Sequence of chain 2.A:
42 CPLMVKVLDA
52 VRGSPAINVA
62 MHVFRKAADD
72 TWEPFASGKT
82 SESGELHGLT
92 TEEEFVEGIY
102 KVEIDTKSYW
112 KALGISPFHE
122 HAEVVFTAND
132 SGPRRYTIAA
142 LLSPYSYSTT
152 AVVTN

The small molecule below binds the protein below.
Small molecule (SMILES): O=C(O)c1ccc2c(c1)OCCOCCOCCOCCOCCO2

Sequence of chain 1.B:
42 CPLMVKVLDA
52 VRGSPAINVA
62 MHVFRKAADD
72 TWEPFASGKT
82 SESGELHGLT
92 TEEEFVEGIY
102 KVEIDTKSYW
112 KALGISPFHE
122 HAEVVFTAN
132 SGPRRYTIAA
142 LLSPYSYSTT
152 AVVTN

Binding-site contacts:
Ligand atom CAV contacts residue ARG53 of chain 1.B at 4.2 Å.
Ligand atom CAW contacts residue ARG53 of chain 1.B at 4.2 Å.
Ligand atom OAP contacts residue ILE116 of chain 1.B at 4.2 Å.
Ligand atom CAQ contacts residue VAL52 of chain 1.B at 3.9 Å (hydrophobic).
Ligand atom OAY contacts residue TYR146 of chain 2.A at 4.2 Å.
Ligand atom OAJ contacts residue LEU114 of chain 1.B at 4.0 Å.
Ligand atom CAV contacts residue VAL52 of chain 1.B at 4.0 Å (hydrophobic).
Ligand atom CAU contacts residue ARG53 of chain 1.B at 3.9 Å.
Ligand atom CAS contacts residue ILE116 of chain 2.A at 3.6 Å (hydrophobic).
Ligand atom CAN contacts residue LEU114 of chain 1.B at 3.9 Å (hydrophobic).
Ligand atom OAY contacts residue SER117 of chain 2.A at 4.3 Å.
Ligand atom CAB contacts residue ILE116 of chain 1.B at 4.2 Å (hydrophobic).
Ligand atom OAG contacts residue GLY115 of chain 1.B at 3.5 Å (h-bond).
Ligand atom OAX contacts residue VAL52 of chain 1.B at 4.2 Å.
Ligand atom CAW contacts residue VAL52 of chain 1.B at 3.8 Å (hydrophobic).
Ligand atom OAF contacts residue ILE116 of chain 1.B at 3.8 Å.
Ligand atom CAT contacts residue VAL52 of chain 1.B at 3.7 Å (hydrophobic).
Ligand atom CAE contacts residue ILE116 of chain 1.B at 4.4 Å (hydrophobic).
Ligand atom CAT contacts residue ILE116 of chain 2.A at 4.0 Å (hydrophobic).
Ligand atom CAU contacts residue VAL52 of chain 1.B at 4.1 Å (hydrophobic).
Ligand atom CAK contacts residue LEU114 of chain 1.B at 3.4 Å (hydrophobic).
Ligand atom CAS contacts residue VAL52 of chain 1.B at 3.4 Å (hydrophobic).
Ligand atom CAH contacts residue GLY115 of chain 1.B at 3.7 Å.
Ligand atom CAA contacts residue GLY115 of chain 1.B at 4.0 Å.
Ligand atom CAD contacts residue VAL52 of chain 2.A at 4.2 Å (hydrophobic).
Ligand atom CAE contacts residue ILE116 of chain 2.A at 4.0 Å (hydrophobic).
Ligand atom CAI contacts residue LEU114 of chain 1.B at 4.0 Å (hydrophobic).
Ligand atom OAM contacts residue LEU114 of chain 1.B at 4.0 Å.
Ligand atom CAR contacts residue VAL52 of chain 1.B at 3.6 Å (hydrophobic).
Ligand atom OAY contacts residue VAL52 of chain 1.B at 3.9 Å.
Ligand atom CAI contacts residue GLY115 of chain 1.B at 3.9 Å.
Ligand atom OAX contacts residue ARG53 of chain 1.B at 3.6 Å.
Ligand atom CAD contacts residue ILE116 of chain 1.B at 4.1 Å (hydrophobic).
Ligand atom OAG contacts residue ILE116 of chain 1.B at 4.4 Å.
Ligand atom OAC contacts residue ILE116 of chain 1.B at 4.3 Å.
Ligand atom CAL contacts residue LEU114 of chain 1.B at 4.0 Å (hydrophobic).
Ligand atom OAF contacts residue VAL52 of chain 1.B at 4.1 Å.
Ligand atom CAO contacts residue ARG53 of chain 1.B at 4.1 Å.